Sequence of chain 6.MA:
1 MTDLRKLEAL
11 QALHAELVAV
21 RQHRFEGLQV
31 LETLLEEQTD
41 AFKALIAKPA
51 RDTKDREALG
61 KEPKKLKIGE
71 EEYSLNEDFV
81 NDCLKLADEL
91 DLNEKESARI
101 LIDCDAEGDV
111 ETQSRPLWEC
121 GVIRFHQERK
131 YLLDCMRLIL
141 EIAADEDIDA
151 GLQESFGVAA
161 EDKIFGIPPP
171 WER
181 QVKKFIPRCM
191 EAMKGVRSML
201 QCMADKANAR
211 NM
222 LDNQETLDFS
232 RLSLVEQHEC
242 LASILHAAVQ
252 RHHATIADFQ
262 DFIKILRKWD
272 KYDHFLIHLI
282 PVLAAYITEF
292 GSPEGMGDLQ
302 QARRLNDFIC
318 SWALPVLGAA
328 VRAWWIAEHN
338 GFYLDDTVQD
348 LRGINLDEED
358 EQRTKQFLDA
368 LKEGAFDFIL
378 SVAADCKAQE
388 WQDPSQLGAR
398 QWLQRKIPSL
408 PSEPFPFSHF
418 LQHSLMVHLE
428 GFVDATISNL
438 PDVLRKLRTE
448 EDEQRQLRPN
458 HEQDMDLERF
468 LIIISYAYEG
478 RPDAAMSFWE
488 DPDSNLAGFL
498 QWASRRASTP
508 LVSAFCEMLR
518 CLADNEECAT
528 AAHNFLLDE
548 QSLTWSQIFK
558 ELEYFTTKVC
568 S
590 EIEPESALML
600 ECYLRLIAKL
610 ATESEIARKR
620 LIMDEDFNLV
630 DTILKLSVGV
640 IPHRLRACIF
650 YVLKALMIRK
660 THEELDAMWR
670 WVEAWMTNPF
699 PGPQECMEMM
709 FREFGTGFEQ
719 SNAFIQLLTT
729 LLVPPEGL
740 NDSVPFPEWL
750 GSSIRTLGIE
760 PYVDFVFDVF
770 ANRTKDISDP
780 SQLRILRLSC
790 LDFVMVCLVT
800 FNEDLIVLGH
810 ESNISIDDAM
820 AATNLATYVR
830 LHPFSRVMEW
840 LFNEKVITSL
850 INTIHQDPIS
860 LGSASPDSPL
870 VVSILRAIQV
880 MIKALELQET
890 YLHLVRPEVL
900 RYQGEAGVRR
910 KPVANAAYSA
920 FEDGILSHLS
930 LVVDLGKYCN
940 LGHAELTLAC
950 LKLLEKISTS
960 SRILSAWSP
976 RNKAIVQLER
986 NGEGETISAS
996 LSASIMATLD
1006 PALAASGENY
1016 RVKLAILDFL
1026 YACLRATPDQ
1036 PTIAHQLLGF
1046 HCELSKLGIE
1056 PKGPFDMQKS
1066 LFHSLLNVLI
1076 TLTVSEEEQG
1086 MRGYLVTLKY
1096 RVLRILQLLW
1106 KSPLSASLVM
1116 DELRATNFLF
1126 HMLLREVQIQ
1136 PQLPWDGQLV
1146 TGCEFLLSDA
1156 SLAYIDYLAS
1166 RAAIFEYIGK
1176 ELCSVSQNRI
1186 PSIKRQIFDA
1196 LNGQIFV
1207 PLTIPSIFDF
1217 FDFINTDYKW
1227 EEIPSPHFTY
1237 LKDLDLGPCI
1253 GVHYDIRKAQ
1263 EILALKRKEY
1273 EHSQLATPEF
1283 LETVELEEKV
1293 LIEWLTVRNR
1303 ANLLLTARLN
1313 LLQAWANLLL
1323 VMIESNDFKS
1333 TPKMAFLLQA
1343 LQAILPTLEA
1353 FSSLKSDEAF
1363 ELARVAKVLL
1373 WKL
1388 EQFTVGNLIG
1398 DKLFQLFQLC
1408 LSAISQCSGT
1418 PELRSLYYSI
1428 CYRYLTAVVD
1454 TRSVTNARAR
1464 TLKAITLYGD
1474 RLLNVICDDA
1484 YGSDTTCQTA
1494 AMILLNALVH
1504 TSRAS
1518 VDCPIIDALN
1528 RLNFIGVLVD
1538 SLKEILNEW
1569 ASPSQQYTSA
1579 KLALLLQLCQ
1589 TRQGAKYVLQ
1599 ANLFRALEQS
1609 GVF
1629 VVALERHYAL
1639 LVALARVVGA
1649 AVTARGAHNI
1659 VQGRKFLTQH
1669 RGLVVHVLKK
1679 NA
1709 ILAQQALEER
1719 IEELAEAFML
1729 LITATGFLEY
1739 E

Binding-site contacts:
Ligand atom CD1 contacts residue ILE434 of chain 6.MA at 4.1 Å (hydrophobic).
Ligand atom O contacts residue ASN492 of chain 6.MA at 4.2 Å.
Ligand atom CB contacts residue ASN492 of chain 6.MA at 3.8 Å.
Ligand atom N contacts residue SER491 of chain 6.MA at 4.1 Å.
Ligand atom CD1 contacts residue PRO438 of chain 6.MA at 4.4 Å (hydrophobic).
Ligand atom CZ contacts residue PRO438 of chain 6.MA at 3.4 Å (hydrophobic).
Ligand atom C contacts residue ASN492 of chain 6.MA at 4.0 Å.
Ligand atom CE2 contacts residue PRO438 of chain 6.MA at 3.7 Å (hydrophobic).
Ligand atom CD1 contacts residue PHE496 of chain 6.MA at 3.7 Å (hydrophobic).
Ligand atom CE1 contacts residue PRO438 of chain 6.MA at 3.8 Å (hydrophobic).
Ligand atom CB contacts residue PHE496 of chain 6.MA at 3.9 Å (hydrophobic).
Ligand atom CG contacts residue PHE496 of chain 6.MA at 4.0 Å (hydrophobic).
Ligand atom O contacts residue ARG442 of chain 6.MA at 4.3 Å.
Ligand atom CD1 contacts residue ASN492 of chain 6.MA at 3.9 Å.
Ligand atom CZ contacts residue PHE496 of chain 6.MA at 3.9 Å (hydrophobic).
Ligand atom N contacts residue ASN492 of chain 6.MA at 3.3 Å (h-bond).
Ligand atom CA contacts residue ASN492 of chain 6.MA at 3.3 Å.
Ligand atom CG contacts residue GLY495 of chain 6.MA at 4.4 Å.
Ligand atom CE1 contacts residue PHE496 of chain 6.MA at 3.6 Å (hydrophobic).
Ligand atom C contacts residue ARG442 of chain 6.MA at 4.4 Å.
Ligand atom CG contacts residue ASN492 of chain 6.MA at 4.3 Å.
Ligand atom CE1 contacts residue ILE434 of chain 6.MA at 3.9 Å (hydrophobic).
Ligand atom CD2 contacts residue PRO438 of chain 6.MA at 4.4 Å (hydrophobic).
Ligand atom CD2 contacts residue ARG442 of chain 6.MA at 3.5 Å.
Ligand atom CE2 contacts residue ARG442 of chain 6.MA at 3.6 Å.
Ligand atom N contacts residue ARG442 of chain 6.MA at 4.2 Å.
Ligand atom CA contacts residue ARG442 of chain 6.MA at 3.6 Å.
Ligand atom CB contacts residue GLY495 of chain 6.MA at 3.9 Å.
Ligand atom O contacts residue PRO438 of chain 6.MA at 4.0 Å.

The small molecule below binds the protein below.
Small molecule (SMILES): N[C@@H](Cc1ccccc1)C(=O)NCC=O